Sequence of chain 1.A:
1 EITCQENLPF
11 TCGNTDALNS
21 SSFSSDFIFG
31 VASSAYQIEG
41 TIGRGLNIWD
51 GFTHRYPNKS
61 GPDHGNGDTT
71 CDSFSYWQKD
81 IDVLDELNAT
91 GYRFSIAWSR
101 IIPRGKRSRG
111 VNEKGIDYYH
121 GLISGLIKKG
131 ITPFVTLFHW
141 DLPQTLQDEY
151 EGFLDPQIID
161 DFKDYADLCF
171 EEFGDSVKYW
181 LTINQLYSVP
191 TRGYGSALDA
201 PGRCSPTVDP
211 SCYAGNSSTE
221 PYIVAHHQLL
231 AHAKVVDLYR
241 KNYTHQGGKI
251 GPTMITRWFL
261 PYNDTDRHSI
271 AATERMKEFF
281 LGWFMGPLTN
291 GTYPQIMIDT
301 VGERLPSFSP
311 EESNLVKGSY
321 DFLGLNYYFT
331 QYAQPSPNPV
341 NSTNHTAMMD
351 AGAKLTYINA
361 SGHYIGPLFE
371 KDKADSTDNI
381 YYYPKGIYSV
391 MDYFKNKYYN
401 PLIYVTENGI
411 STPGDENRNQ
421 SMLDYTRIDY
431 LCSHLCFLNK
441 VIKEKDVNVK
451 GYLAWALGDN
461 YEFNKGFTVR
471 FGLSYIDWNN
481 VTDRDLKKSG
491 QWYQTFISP

Binding-site contacts:
Ligand atom C4 contacts residue ASN359 of chain 1.A at 4.2 Å.
Ligand atom C1 contacts residue ASN359 of chain 1.A at 1.5 Å.
Ligand atom C7 contacts residue ASN359 of chain 1.A at 3.5 Å.
Ligand atom O7 contacts residue TYR262 of chain 1.A at 3.7 Å.
Ligand atom O7 contacts residue PRO261 of chain 1.A at 4.4 Å.
Ligand atom C3 contacts residue ASN359 of chain 1.A at 3.8 Å.
Ligand atom C8 contacts residue ASP264 of chain 1.A at 4.2 Å.
Ligand atom N2 contacts residue ASN359 of chain 1.A at 2.9 Å (h-bond).
Ligand atom C5 contacts residue ASN359 of chain 1.A at 3.6 Å.
Ligand atom O5 contacts residue ASN359 of chain 1.A at 2.3 Å (h-bond).
Ligand atom C3 contacts residue SER361 of chain 1.A at 3.8 Å.
Ligand atom C8 contacts residue ALA360 of chain 1.A at 4.0 Å (hydrophobic).
Ligand atom O6 contacts residue HIS363 of chain 1.A at 4.0 Å.
Ligand atom O7 contacts residue ASN359 of chain 1.A at 3.8 Å.
Ligand atom O5 contacts residue TYR332 of chain 1.A at 4.2 Å.
Ligand atom C2 contacts residue SER361 of chain 1.A at 3.6 Å.
Ligand atom C1 contacts residue SER361 of chain 1.A at 3.5 Å.
Ligand atom C1 contacts residue HIS363 of chain 1.A at 3.8 Å.
Ligand atom C7 contacts residue TYR262 of chain 1.A at 3.9 Å (hydrophobic).
Ligand atom O7 contacts residue ASP264 of chain 1.A at 2.9 Å (salt-bridge).
Ligand atom C5 contacts residue HIS363 of chain 1.A at 3.9 Å.
Ligand atom C7 contacts residue ASP264 of chain 1.A at 3.8 Å.
Ligand atom C2 contacts residue ASN359 of chain 1.A at 2.5 Å.
Ligand atom O3 contacts residue ASP264 of chain 1.A at 4.3 Å.
Ligand atom C8 contacts residue SER361 of chain 1.A at 4.1 Å.
Ligand atom O7 contacts residue ASN263 of chain 1.A at 3.5 Å.
Ligand atom C8 contacts residue ASN263 of chain 1.A at 3.5 Å.
Ligand atom C7 contacts residue ASN263 of chain 1.A at 4.0 Å.
Ligand atom C6 contacts residue HIS363 of chain 1.A at 3.5 Å.
Ligand atom C7 contacts residue SER361 of chain 1.A at 4.1 Å.
Ligand atom O5 contacts residue HIS363 of chain 1.A at 3.6 Å.
Ligand atom N2 contacts residue SER361 of chain 1.A at 3.0 Å (h-bond).
Ligand atom C8 contacts residue TYR262 of chain 1.A at 4.0 Å (hydrophobic).

This small molecule binds to this protein.
Small molecule (SMILES): CC(=O)N[C@H]1[C@H](O[C@H]2[C@H](O)[C@@H](NC(C)=O)CO[C@@H]2CO)O[C@H](CO)[C@@H](O)[C@@H]1O